Sequence of chain 2.A:
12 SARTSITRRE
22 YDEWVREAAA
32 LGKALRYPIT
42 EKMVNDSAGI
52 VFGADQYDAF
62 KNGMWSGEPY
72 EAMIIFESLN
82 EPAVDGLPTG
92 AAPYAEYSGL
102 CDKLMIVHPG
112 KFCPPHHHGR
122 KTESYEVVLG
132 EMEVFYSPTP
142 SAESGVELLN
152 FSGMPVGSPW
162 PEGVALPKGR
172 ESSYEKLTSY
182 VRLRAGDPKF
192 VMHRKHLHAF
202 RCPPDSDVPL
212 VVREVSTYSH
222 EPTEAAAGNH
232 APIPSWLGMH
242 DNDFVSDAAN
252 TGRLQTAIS

Sequence of chain 3.A:
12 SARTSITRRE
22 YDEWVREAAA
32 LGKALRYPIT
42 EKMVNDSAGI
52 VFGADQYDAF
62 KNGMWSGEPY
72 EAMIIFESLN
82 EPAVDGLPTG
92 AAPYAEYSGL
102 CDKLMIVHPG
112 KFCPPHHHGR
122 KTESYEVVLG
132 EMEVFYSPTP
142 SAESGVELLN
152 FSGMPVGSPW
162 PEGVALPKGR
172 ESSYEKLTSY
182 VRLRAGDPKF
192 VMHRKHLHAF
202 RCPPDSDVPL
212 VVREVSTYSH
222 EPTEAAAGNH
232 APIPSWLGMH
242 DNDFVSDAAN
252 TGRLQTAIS

Sequence of chain 4.A:
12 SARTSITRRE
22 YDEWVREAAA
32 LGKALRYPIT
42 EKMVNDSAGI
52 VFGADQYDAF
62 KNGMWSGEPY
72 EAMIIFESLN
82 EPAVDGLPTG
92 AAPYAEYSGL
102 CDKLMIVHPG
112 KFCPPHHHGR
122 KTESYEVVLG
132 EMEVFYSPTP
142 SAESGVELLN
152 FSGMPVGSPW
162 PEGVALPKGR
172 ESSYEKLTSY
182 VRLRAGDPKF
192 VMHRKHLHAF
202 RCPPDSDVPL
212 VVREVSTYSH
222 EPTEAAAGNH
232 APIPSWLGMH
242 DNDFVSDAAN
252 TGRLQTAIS

Binding-site contacts:
Ligand atom O1 contacts residue LYS34 of chain 4.A at 4.1 Å.
Ligand atom C4 contacts residue LYS34 of chain 4.A at 4.1 Å.
Ligand atom O3 contacts residue ALA186 of chain 2.A at 3.7 Å.
Ligand atom C5 contacts residue TYR38 of chain 4.A at 3.0 Å (hydrophobic).
Ligand atom O2 contacts residue ARG37 of chain 4.A at 4.1 Å.
Ligand atom O4 contacts residue GLY187 of chain 2.A at 3.5 Å.
Ligand atom C1 contacts residue ARG37 of chain 3.A at 3.8 Å.
Ligand atom C2 contacts residue LYS34 of chain 4.A at 3.6 Å.
Ligand atom O3 contacts residue GLY187 of chain 2.A at 3.7 Å.
Ligand atom O5 contacts residue LYS34 of chain 4.A at 3.0 Å (salt-bridge).
Ligand atom O1 contacts residue ARG37 of chain 3.A at 3.7 Å.
Ligand atom C5 contacts residue PRO39 of chain 4.A at 4.4 Å (hydrophobic).
Ligand atom O4 contacts residue ILE40 of chain 4.A at 4.5 Å.
Ligand atom O5 contacts residue TYR38 of chain 4.A at 3.6 Å (h-bond).
Ligand atom C2 contacts residue ARG37 of chain 4.A at 4.1 Å.
Ligand atom C4 contacts residue TYR38 of chain 4.A at 4.4 Å (hydrophobic).
Ligand atom C5 contacts residue LYS34 of chain 4.A at 3.6 Å.
Ligand atom C5 contacts residue ARG37 of chain 4.A at 4.4 Å.
Ligand atom C1 contacts residue LYS34 of chain 4.A at 2.9 Å.
Ligand atom C5 contacts residue ILE40 of chain 4.A at 4.5 Å (hydrophobic).
Ligand atom O2 contacts residue ALA186 of chain 2.A at 4.3 Å.
Ligand atom C1 contacts residue ARG37 of chain 4.A at 4.2 Å.
Ligand atom O5 contacts residue ARG37 of chain 4.A at 3.4 Å.

A protein and the small-molecule ligand that binds it are described below.
Small molecule (SMILES): OC[C@@]1(O)OC[C@H](O)[C@@H]1O